Sequence of chain 1.B:
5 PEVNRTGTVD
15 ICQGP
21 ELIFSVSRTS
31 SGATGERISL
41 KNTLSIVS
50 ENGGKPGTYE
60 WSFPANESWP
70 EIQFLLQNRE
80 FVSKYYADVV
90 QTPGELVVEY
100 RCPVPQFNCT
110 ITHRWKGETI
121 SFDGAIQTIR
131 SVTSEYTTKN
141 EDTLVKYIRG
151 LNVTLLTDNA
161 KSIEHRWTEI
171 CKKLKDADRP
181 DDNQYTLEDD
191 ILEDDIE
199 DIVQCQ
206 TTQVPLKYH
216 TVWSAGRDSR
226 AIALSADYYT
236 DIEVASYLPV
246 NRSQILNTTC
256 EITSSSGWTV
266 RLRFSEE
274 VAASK

Binding-site contacts:
Ligand atom C7 contacts residue LEU251 of chain 1.B at 4.5 Å (hydrophobic).
Ligand atom C7 contacts residue ASN252 of chain 1.B at 3.6 Å.
Ligand atom C4 contacts residue GLU271 of chain 1.B at 4.2 Å.
Ligand atom C8 contacts residue LEU251 of chain 1.B at 3.6 Å (hydrophobic).
Ligand atom C5 contacts residue ARG268 of chain 1.B at 3.5 Å.
Ligand atom C4 contacts residue ASN252 of chain 1.B at 4.2 Å.
Ligand atom N2 contacts residue ASN252 of chain 1.B at 3.0 Å (h-bond).
Ligand atom O5 contacts residue ARG268 of chain 1.B at 3.5 Å (salt-bridge).
Ligand atom N2 contacts residue GLU271 of chain 1.B at 4.2 Å.
Ligand atom C5 contacts residue GLU271 of chain 1.B at 3.9 Å.
Ligand atom O4 contacts residue GLU271 of chain 1.B at 4.3 Å.
Ligand atom C1 contacts residue ASN252 of chain 1.B at 1.4 Å.
Ligand atom C2 contacts residue ASN252 of chain 1.B at 2.5 Å.
Ligand atom C5 contacts residue ASN252 of chain 1.B at 3.7 Å.
Ligand atom C3 contacts residue GLU271 of chain 1.B at 3.9 Å.
Ligand atom O7 contacts residue ASN252 of chain 1.B at 3.9 Å.
Ligand atom C1 contacts residue ARG268 of chain 1.B at 3.8 Å.
Ligand atom O5 contacts residue ASN252 of chain 1.B at 2.4 Å (h-bond).
Ligand atom C1 contacts residue GLU271 of chain 1.B at 4.0 Å.
Ligand atom O5 contacts residue GLU271 of chain 1.B at 4.4 Å.
Ligand atom C6 contacts residue ARG268 of chain 1.B at 3.7 Å.
Ligand atom N2 contacts residue LEU251 of chain 1.B at 4.3 Å.
Ligand atom C3 contacts residue ASN252 of chain 1.B at 3.8 Å.
Ligand atom C2 contacts residue GLU271 of chain 1.B at 4.2 Å.

This protein binds this small molecule.
Small molecule (SMILES): CC(=O)N[C@H]1[C@H](O[C@H]2[C@H](O)[C@@H](NC(C)=O)CO[C@@H]2CO)O[C@H](CO)[C@@H](O)[C@@H]1O